Sequence of chain 1.B:
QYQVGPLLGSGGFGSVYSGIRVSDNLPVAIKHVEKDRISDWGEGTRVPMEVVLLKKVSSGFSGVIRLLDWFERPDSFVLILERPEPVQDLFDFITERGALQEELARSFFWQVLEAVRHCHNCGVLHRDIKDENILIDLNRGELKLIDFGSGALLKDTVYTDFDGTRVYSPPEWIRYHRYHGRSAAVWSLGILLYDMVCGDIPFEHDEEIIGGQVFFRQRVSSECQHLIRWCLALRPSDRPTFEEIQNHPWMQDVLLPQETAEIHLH

Binding-site contacts:
Ligand atom OAB contacts residue LEU44 of chain 1.B at 3.8 Å.
Ligand atom OAB contacts residue VAL126 of chain 1.B at 4.0 Å.
Ligand atom NAM contacts residue LYS67 of chain 1.B at 3.2 Å (salt-bridge).
Ligand atom CAG contacts residue PHE49 of chain 1.B at 3.7 Å (hydrophobic).
Ligand atom CAG contacts residue ASP186 of chain 1.B at 3.5 Å.
Ligand atom NAM contacts residue ASP186 of chain 1.B at 3.9 Å.
Ligand atom CAQ contacts residue LEU174 of chain 1.B at 3.7 Å (hydrophobic).
Ligand atom CAK contacts residue LEU44 of chain 1.B at 3.7 Å (hydrophobic).
Ligand atom CAE contacts residue ILE104 of chain 1.B at 4.0 Å (hydrophobic).
Ligand atom CAE contacts residue ILE185 of chain 1.B at 4.0 Å (hydrophobic).
Ligand atom CAE contacts residue ALA65 of chain 1.B at 3.8 Å (hydrophobic).
Ligand atom CAJ contacts residue GLY45 of chain 1.B at 4.0 Å.
Ligand atom NAW contacts residue ILE185 of chain 1.B at 3.5 Å.
Ligand atom NAO contacts residue PHE49 of chain 1.B at 3.6 Å.
Ligand atom CAR contacts residue ILE185 of chain 1.B at 4.1 Å (hydrophobic).
Ligand atom CAS contacts residue PHE49 of chain 1.B at 3.9 Å (hydrophobic).
Ligand atom CAU contacts residue LYS67 of chain 1.B at 3.6 Å.
Ligand atom NAN contacts residue VAL52 of chain 1.B at 4.0 Å.
Ligand atom CAC contacts residue ALA65 of chain 1.B at 3.5 Å (hydrophobic).
Ligand atom CAH contacts residue ILE185 of chain 1.B at 4.0 Å (hydrophobic).
Ligand atom CAD contacts residue ALA65 of chain 1.B at 3.6 Å (hydrophobic).
Ligand atom NAW contacts residue VAL52 of chain 1.B at 4.0 Å.
Ligand atom CAK contacts residue GLY45 of chain 1.B at 3.6 Å.
Ligand atom CAH contacts residue LEU120 of chain 1.B at 3.8 Å (hydrophobic).
Ligand atom CAC contacts residue ILE104 of chain 1.B at 3.9 Å (hydrophobic).
Ligand atom CAS contacts residue ILE185 of chain 1.B at 3.8 Å (hydrophobic).
Ligand atom CAC contacts residue LEU174 of chain 1.B at 4.1 Å (hydrophobic).
Ligand atom CAT contacts residue ILE185 of chain 1.B at 4.0 Å (hydrophobic).
Ligand atom CAP contacts residue LEU44 of chain 1.B at 4.0 Å (hydrophobic).
Ligand atom CAE contacts residue GLU121 of chain 1.B at 4.1 Å.
Ligand atom CAD contacts residue LEU174 of chain 1.B at 3.6 Å (hydrophobic).
Ligand atom CAD contacts residue GLU121 of chain 1.B at 3.8 Å.
Ligand atom OAB contacts residue ARG122 of chain 1.B at 3.8 Å.
Ligand atom CAG contacts residue LYS67 of chain 1.B at 3.5 Å.
Ligand atom CAC contacts residue GLU121 of chain 1.B at 3.0 Å.
Ligand atom NAN contacts residue ILE185 of chain 1.B at 3.4 Å.
Ligand atom CAU contacts residue ILE185 of chain 1.B at 4.0 Å (hydrophobic).
Ligand atom CAF contacts residue PHE49 of chain 1.B at 3.3 Å (hydrophobic).
Ligand atom CAJ contacts residue VAL52 of chain 1.B at 3.7 Å (hydrophobic).
Ligand atom CAP contacts residue LEU174 of chain 1.B at 4.0 Å (hydrophobic).

This protein binds this small molecule.
Small molecule (SMILES): CC(=O)c1cccc(-c2cnc3ccc(NCC4CC4)nn23)c1